Binding-site contacts:
Ligand atom C2 contacts residue LYS91 of chain 1.A at 3.6 Å.
Ligand atom C12 contacts residue PHE68 of chain 1.A at 3.6 Å (hydrophobic).
Ligand atom N1 contacts residue GLU79 of chain 1.A at 2.9 Å (salt-bridge).
Ligand atom C5 contacts residue GLU79 of chain 1.A at 3.5 Å.
Ligand atom C15 contacts residue LEU45 of chain 1.A at 4.2 Å (hydrophobic).
Ligand atom C2 contacts residue MET152 of chain 1.A at 3.9 Å (hydrophobic).
Ligand atom C14 contacts residue LEU45 of chain 1.A at 3.6 Å (hydrophobic).
Ligand atom C11 contacts residue TYR77 of chain 1.A at 3.5 Å (hydrophobic).
Ligand atom C9 contacts residue GLU79 of chain 1.A at 4.1 Å.
Ligand atom C12 contacts residue PRO148 of chain 1.A at 4.1 Å (hydrophobic).
Ligand atom C7 contacts residue LEU41 of chain 1.A at 4.1 Å (hydrophobic).
Ligand atom C2 contacts residue PHE81 of chain 1.A at 3.9 Å (hydrophobic).
Ligand atom C7 contacts residue LEU64 of chain 1.A at 3.3 Å (hydrophobic).
Ligand atom C15 contacts residue MET152 of chain 1.A at 3.6 Å (hydrophobic).
Ligand atom O2 contacts residue LYS91 of chain 1.A at 3.5 Å (salt-bridge).
Ligand atom C4 contacts residue VAL93 of chain 1.A at 4.0 Å (hydrophobic).
Ligand atom C1 contacts residue LEU64 of chain 1.A at 4.0 Å (hydrophobic).
Ligand atom N1 contacts residue TYR77 of chain 1.A at 4.0 Å.
Ligand atom O2 contacts residue ILE112 of chain 1.A at 3.3 Å.
Ligand atom C8 contacts residue GLU79 of chain 1.A at 3.5 Å.
Ligand atom C11 contacts residue PRO148 of chain 1.A at 3.9 Å (hydrophobic).
Ligand atom C12 contacts residue TYR77 of chain 1.A at 4.0 Å (hydrophobic).
Ligand atom C3 contacts residue MET152 of chain 1.A at 3.8 Å (hydrophobic).
Ligand atom O2 contacts residue TYR32 of chain 1.A at 4.2 Å.
Ligand atom C6 contacts residue GLU79 of chain 1.A at 3.9 Å.
Ligand atom C14 contacts residue PRO148 of chain 1.A at 3.5 Å (hydrophobic).
Ligand atom C15 contacts residue PRO148 of chain 1.A at 3.3 Å (hydrophobic).
Ligand atom O1 contacts residue LYS91 of chain 1.A at 2.7 Å (salt-bridge).
Ligand atom C5 contacts residue VAL93 of chain 1.A at 4.1 Å (hydrophobic).
Ligand atom C4 contacts residue MET152 of chain 1.A at 3.9 Å (hydrophobic).
Ligand atom C1 contacts residue PHE81 of chain 1.A at 3.7 Å (hydrophobic).
Ligand atom C10 contacts residue PRO148 of chain 1.A at 4.0 Å (hydrophobic).
Ligand atom C12 contacts residue PHE49 of chain 1.A at 4.1 Å (hydrophobic).
Ligand atom O1 contacts residue LEU37 of chain 1.A at 3.4 Å.
Ligand atom O1 contacts residue PHE81 of chain 1.A at 3.7 Å.
Ligand atom C7 contacts residue GLU79 of chain 1.A at 3.5 Å.
Ligand atom O2 contacts residue VAL93 of chain 1.A at 4.0 Å.
Ligand atom C3 contacts residue LYS91 of chain 1.A at 4.0 Å.
Ligand atom C6 contacts residue LEU64 of chain 1.A at 4.1 Å (hydrophobic).
Ligand atom C3 contacts residue VAL93 of chain 1.A at 3.9 Å (hydrophobic).

A small-molecule ligand and the protein it binds are described below.
Small molecule (SMILES): Oc1ccc(CCNCc2ccccc2)cc1O

Sequence of chain 1.A:
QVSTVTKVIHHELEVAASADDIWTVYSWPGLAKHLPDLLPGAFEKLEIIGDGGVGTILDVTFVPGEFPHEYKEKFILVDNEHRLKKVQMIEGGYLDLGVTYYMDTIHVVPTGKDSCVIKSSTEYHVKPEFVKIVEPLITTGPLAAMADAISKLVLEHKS